Binding-site contacts:
Ligand atom CD contacts residue GLU892 of chain 1.C at 3.3 Å.
Ligand atom CD contacts residue VAL893 of chain 1.C at 3.7 Å (hydrophobic).
Ligand atom CD contacts residue LEU895 of chain 1.C at 4.2 Å (hydrophobic).
Ligand atom CD contacts residue LEU907 of chain 1.C at 3.7 Å (hydrophobic).
Ligand atom NE contacts residue SER792 of chain 1.C at 4.0 Å.
Ligand atom N contacts residue TYR1040 of chain 1.C at 2.6 Å (h-bond).
Ligand atom CG contacts residue GLU783 of chain 1.C at 4.2 Å.
Ligand atom CB contacts residue LEU907 of chain 1.C at 3.9 Å (hydrophobic).
Ligand atom N contacts residue ASP1041 of chain 1.C at 3.5 Å (salt-bridge).
Ligand atom CD contacts residue GLU783 of chain 1.C at 3.6 Å.
Ligand atom CA contacts residue LEU907 of chain 1.C at 4.5 Å (hydrophobic).
Ligand atom NE contacts residue GLU783 of chain 1.C at 3.0 Å (salt-bridge).
Ligand atom NE contacts residue VAL893 of chain 1.C at 3.8 Å.
Ligand atom NE contacts residue ASP791 of chain 1.C at 2.9 Å (salt-bridge).
Ligand atom N contacts residue HIS1039 of chain 1.C at 4.1 Å.
Ligand atom CD contacts residue ASP791 of chain 1.C at 3.1 Å.
Ligand atom O contacts residue TYR1040 of chain 1.C at 3.9 Å.
Ligand atom CG contacts residue VAL893 of chain 1.C at 4.4 Å (hydrophobic).
Ligand atom NE contacts residue GLU892 of chain 1.C at 2.4 Å (salt-bridge).
Ligand atom CG contacts residue GLU892 of chain 1.C at 3.6 Å.
Ligand atom NE contacts residue ALA793 of chain 1.C at 3.6 Å.
Ligand atom C contacts residue LEU907 of chain 1.C at 3.8 Å (hydrophobic).
Ligand atom CB contacts residue GLU783 of chain 1.C at 3.8 Å.
Ligand atom CG contacts residue LEU907 of chain 1.C at 4.3 Å (hydrophobic).
Ligand atom C contacts residue ASP1041 of chain 1.C at 4.0 Å.
Ligand atom O contacts residue ASP1041 of chain 1.C at 3.3 Å.
Ligand atom C contacts residue TYR1040 of chain 1.C at 3.7 Å (hydrophobic).
Ligand atom C contacts residue THR1042 of chain 1.C at 3.5 Å.
Ligand atom O contacts residue THR1042 of chain 1.C at 2.8 Å (h-bond).
Ligand atom O contacts residue THR1043 of chain 1.C at 4.3 Å.
Ligand atom CG contacts residue LEU895 of chain 1.C at 4.1 Å (hydrophobic).
Ligand atom CA contacts residue TYR1040 of chain 1.C at 3.7 Å (hydrophobic).
Ligand atom O contacts residue LEU907 of chain 1.C at 3.9 Å.

A protein and the small-molecule ligand that binds it are described below.
Small molecule (SMILES): NCCC[C@H](N)C(=O)O

Sequence of chain 1.C:
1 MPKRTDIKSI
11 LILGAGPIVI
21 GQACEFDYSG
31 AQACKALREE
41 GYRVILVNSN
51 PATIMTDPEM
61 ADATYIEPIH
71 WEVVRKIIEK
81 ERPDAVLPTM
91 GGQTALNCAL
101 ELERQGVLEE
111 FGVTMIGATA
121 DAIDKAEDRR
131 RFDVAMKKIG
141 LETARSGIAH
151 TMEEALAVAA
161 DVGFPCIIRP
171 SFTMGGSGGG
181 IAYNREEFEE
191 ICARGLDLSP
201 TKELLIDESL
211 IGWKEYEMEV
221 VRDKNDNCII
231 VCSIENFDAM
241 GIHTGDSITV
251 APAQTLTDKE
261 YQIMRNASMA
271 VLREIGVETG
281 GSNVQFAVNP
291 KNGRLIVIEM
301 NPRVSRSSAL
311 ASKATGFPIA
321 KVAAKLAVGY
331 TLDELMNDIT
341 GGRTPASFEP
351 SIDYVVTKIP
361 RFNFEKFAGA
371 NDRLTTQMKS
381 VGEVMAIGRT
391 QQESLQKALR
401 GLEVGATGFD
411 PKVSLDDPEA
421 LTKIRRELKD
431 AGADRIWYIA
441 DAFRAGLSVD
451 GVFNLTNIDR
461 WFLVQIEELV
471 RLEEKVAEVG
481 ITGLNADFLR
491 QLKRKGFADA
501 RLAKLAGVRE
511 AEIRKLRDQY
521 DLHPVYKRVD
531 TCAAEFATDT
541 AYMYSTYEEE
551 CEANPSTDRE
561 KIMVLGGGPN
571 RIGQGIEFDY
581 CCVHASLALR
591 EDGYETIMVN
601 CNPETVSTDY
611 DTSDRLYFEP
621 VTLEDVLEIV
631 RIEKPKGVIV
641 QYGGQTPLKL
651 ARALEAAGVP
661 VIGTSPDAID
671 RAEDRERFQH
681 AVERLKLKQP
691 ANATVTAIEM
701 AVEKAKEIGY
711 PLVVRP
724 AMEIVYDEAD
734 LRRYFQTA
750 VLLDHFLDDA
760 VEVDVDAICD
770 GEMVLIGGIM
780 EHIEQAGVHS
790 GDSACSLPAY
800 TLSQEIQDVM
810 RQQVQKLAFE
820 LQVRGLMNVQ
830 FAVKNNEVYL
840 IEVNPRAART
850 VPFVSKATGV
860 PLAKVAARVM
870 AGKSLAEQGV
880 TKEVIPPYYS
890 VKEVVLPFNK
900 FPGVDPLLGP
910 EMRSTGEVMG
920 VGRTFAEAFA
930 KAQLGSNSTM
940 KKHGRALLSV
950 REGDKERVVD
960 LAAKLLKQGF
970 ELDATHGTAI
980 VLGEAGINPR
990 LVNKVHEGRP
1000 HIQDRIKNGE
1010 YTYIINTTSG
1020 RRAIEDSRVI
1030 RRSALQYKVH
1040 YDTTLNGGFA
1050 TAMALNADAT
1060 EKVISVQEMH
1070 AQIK